Binding-site contacts:
Ligand atom O2 contacts residue ASN279 of chain 1.A at 2.9 Å (h-bond).
Ligand atom O1B contacts residue GLY179 of chain 1.A at 3.5 Å.
Ligand atom O3G contacts residue GLY189 of chain 1.A at 2.7 Å (h-bond).
Ligand atom O2 contacts residue TYR271 of chain 1.A at 3.4 Å.
Ligand atom P1 contacts residue MN1 of chain 1.G at 3.1 Å.
Ligand atom O1G contacts residue GLY189 of chain 1.A at 3.6 Å.
Ligand atom O3B contacts residue SER180 of chain 1.A at 3.7 Å.
Ligand atom O2G contacts residue MN1 of chain 1.G at 2.1 Å.
Ligand atom O3G contacts residue SER188 of chain 1.A at 3.5 Å.
Ligand atom O1B contacts residue ASP192 of chain 1.A at 2.8 Å (salt-bridge).
Ligand atom O2A contacts residue MN1 of chain 1.F at 2.1 Å.
Ligand atom O3' contacts residue GLY274 of chain 1.A at 3.1 Å (h-bond).
Ligand atom C2' contacts residue ASN279 of chain 1.A at 3.2 Å.
Ligand atom P2 contacts residue MN1 of chain 1.G at 3.0 Å.
Ligand atom O3G contacts residue MN1 of chain 1.G at 3.7 Å.
Ligand atom N3 contacts residue ASP276 of chain 1.A at 3.8 Å.
Ligand atom O3' contacts residue THR273 of chain 1.A at 3.2 Å.
Ligand atom C2' contacts residue TYR271 of chain 1.A at 3.3 Å (hydrophobic).
Ligand atom O2A contacts residue ASP190 of chain 1.A at 3.0 Å (salt-bridge).
Ligand atom O1A contacts residue MN1 of chain 1.F at 3.6 Å.
Ligand atom O1B contacts residue MN1 of chain 1.G at 2.0 Å.
Ligand atom O2B contacts residue ARG183 of chain 1.A at 3.4 Å (salt-bridge).
Ligand atom C5 contacts residue ASP276 of chain 1.A at 3.8 Å.
Ligand atom P3 contacts residue GLY189 of chain 1.A at 3.7 Å.
Ligand atom O3B contacts residue MN1 of chain 1.G at 3.6 Å.
Ligand atom P3 contacts residue SER180 of chain 1.A at 3.7 Å.
Ligand atom O1B contacts residue SER180 of chain 1.A at 3.6 Å.
Ligand atom O3' contacts residue PHE272 of chain 1.A at 2.9 Å (h-bond).
Ligand atom C3' contacts residue PHE272 of chain 1.A at 3.6 Å (hydrophobic).
Ligand atom C2' contacts residue GLY274 of chain 1.A at 3.6 Å.
Ligand atom O2A contacts residue MN1 of chain 1.G at 2.0 Å.
Ligand atom P1 contacts residue MN1 of chain 1.F at 3.4 Å.
Ligand atom O2A contacts residue ASP192 of chain 1.A at 2.9 Å (salt-bridge).
Ligand atom C4' contacts residue PHE272 of chain 1.A at 3.3 Å (hydrophobic).
Ligand atom O3G contacts residue SER180 of chain 1.A at 2.6 Å (h-bond).
Ligand atom C5' contacts residue ASP192 of chain 1.A at 3.6 Å.
Ligand atom C4 contacts residue ASP276 of chain 1.A at 3.6 Å.
Ligand atom C3A contacts residue MN1 of chain 1.G at 3.5 Å.
Ligand atom O2G contacts residue ASP190 of chain 1.A at 2.9 Å (salt-bridge).
Ligand atom P3 contacts residue MN1 of chain 1.G at 3.2 Å.

Sequence of chain 1.A:
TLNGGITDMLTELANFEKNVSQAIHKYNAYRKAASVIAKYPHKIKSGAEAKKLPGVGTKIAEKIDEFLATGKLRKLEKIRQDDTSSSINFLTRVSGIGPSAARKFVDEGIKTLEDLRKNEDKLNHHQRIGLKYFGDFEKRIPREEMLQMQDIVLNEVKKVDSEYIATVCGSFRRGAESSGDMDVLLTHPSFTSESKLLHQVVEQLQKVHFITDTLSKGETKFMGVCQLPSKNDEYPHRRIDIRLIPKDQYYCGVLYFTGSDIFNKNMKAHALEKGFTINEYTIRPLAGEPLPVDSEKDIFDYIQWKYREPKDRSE

This protein binds this small molecule.
Small molecule (SMILES): Nc1ccn([C@H]2C[C@H](O)[C@@H](CO[P](=O)(O)C(F)(F)[P](=O)(O)OP(=O)(O)O)O2)c(=O)n1